Binding-site contacts:
Ligand atom O contacts residue ALA1 of chain 1.NA at 4.1 Å.
Ligand atom OXT contacts residue CYS9 of chain 1.D at 2.9 Å (h-bond).
Ligand atom N contacts residue ALA1 of chain 1.NA at 1.4 Å.
Ligand atom N contacts residue CYS9 of chain 1.D at 4.2 Å.
Ligand atom CG contacts residue ASP31 of chain 1.D at 4.4 Å.
Ligand atom CD contacts residue GLY32 of chain 1.D at 4.4 Å.
Ligand atom N contacts residue ASP31 of chain 1.D at 4.0 Å.
Ligand atom C contacts residue CYS9 of chain 1.D at 3.5 Å (hydrophobic).
Ligand atom CA contacts residue THR101 of chain 1.D at 4.1 Å.
Ligand atom CA contacts residue CYS9 of chain 1.D at 4.4 Å (hydrophobic).
Ligand atom CG contacts residue GLY32 of chain 1.D at 4.2 Å.
Ligand atom O contacts residue CYS9 of chain 1.D at 4.0 Å.
Ligand atom N contacts residue THR101 of chain 1.D at 3.7 Å.
Ligand atom CD contacts residue ALA1 of chain 1.NA at 2.5 Å (hydrophobic).
Ligand atom C contacts residue ALA1 of chain 1.NA at 3.3 Å (hydrophobic).
Ligand atom O contacts residue TYR243 of chain 1.D at 2.6 Å (h-bond).
Ligand atom CA contacts residue ASN191 of chain 1.D at 3.8 Å.
Ligand atom OXT contacts residue ALA1 of chain 1.NA at 3.7 Å.
Ligand atom CG contacts residue ARG318 of chain 1.D at 4.0 Å.
Ligand atom O contacts residue ARG312 of chain 1.D at 4.2 Å.
Ligand atom C contacts residue TYR243 of chain 1.D at 3.4 Å (hydrophobic).
Ligand atom OXT contacts residue ASP31 of chain 1.D at 4.0 Å.
Ligand atom CB contacts residue ALA1 of chain 1.NA at 3.5 Å (hydrophobic).
Ligand atom CD contacts residue ASP31 of chain 1.D at 3.3 Å.
Ligand atom N contacts residue ASN191 of chain 1.D at 4.3 Å.
Ligand atom OXT contacts residue TYR243 of chain 1.D at 3.6 Å.
Ligand atom CG contacts residue ALA1 of chain 1.NA at 3.6 Å (hydrophobic).
Ligand atom C contacts residue ARG312 of chain 1.D at 4.0 Å.
Ligand atom CA contacts residue ALA1 of chain 1.NA at 2.4 Å (hydrophobic).
Ligand atom C contacts residue ARG318 of chain 1.D at 4.0 Å.
Ligand atom C contacts residue ASN191 of chain 1.D at 3.5 Å.
Ligand atom OXT contacts residue ASN191 of chain 1.D at 3.7 Å.
Ligand atom OXT contacts residue ARG318 of chain 1.D at 3.3 Å (salt-bridge).
Ligand atom OXT contacts residue ARG312 of chain 1.D at 3.0 Å (salt-bridge).
Ligand atom O contacts residue ASN191 of chain 1.D at 2.9 Å (h-bond).

Sequence of chain 1.D:
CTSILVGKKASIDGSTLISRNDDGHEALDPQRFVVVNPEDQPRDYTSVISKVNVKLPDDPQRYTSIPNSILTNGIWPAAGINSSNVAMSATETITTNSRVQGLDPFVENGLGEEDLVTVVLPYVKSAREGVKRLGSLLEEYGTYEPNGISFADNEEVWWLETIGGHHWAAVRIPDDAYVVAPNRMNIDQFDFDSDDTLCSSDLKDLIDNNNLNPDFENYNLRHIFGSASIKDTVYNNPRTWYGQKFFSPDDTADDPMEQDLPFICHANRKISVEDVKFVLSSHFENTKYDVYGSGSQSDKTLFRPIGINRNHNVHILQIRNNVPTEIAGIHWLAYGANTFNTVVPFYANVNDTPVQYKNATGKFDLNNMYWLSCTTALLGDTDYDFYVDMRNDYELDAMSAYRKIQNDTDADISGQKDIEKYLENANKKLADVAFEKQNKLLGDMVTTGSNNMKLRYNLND

The small molecule below binds the protein below.
Small molecule (SMILES): O=C(O)[C@@H]1CCCN1